Sequence of chain 1.C:
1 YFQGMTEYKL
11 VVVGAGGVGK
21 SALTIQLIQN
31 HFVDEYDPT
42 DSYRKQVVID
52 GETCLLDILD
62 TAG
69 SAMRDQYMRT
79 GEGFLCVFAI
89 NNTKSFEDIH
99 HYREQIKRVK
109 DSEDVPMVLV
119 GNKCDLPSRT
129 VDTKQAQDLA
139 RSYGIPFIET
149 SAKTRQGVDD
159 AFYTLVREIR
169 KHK

The small molecule below binds the protein below.
Small molecule (SMILES): Nc1nc2c(ncn2[C@@H]2O[C@H](CO[P](=O)(O)O[P](=O)(O)NP(=O)(O)O)[C@@H](O)[C@H]2O)c(=O)[nH]1

Binding-site contacts:
Ligand atom O1A contacts residue SER21 of chain 1.C at 3.1 Å (h-bond).
Ligand atom O2G contacts residue GLY16 of chain 1.C at 3.3 Å.
Ligand atom O1A contacts residue ALA22 of chain 1.C at 2.8 Å (h-bond).
Ligand atom O6 contacts residue ASP123 of chain 1.C at 3.3 Å (salt-bridge).
Ligand atom N7 contacts residue ASN120 of chain 1.C at 2.8 Å (h-bond).
Ligand atom C6 contacts residue ASP123 of chain 1.C at 3.4 Å.
Ligand atom O2B contacts residue GLY19 of chain 1.C at 3.0 Å (h-bond).
Ligand atom N2 contacts residue ASP123 of chain 1.C at 3.1 Å (salt-bridge).
Ligand atom O1G contacts residue THR39 of chain 1.C at 3.2 Å (h-bond).
Ligand atom N7 contacts residue ALA150 of chain 1.C at 3.5 Å.
Ligand atom O3G contacts residue THR39 of chain 1.C at 3.5 Å (h-bond).
Ligand atom O1G contacts residue THR62 of chain 1.C at 3.5 Å (h-bond).
Ligand atom O1B contacts residue MG1 of chain 1.M at 2.1 Å.
Ligand atom O1A contacts residue GLY19 of chain 1.C at 3.1 Å.
Ligand atom O4' contacts residue LYS121 of chain 1.C at 3.0 Å (salt-bridge).
Ligand atom O1B contacts residue SER21 of chain 1.C at 3.0 Å (h-bond).
Ligand atom O2' contacts residue ASP34 of chain 1.C at 3.2 Å (salt-bridge).
Ligand atom O3G contacts residue PRO38 of chain 1.C at 3.3 Å.
Ligand atom PG contacts residue MG1 of chain 1.M at 3.4 Å.
Ligand atom O2B contacts residue LYS20 of chain 1.C at 2.9 Å (salt-bridge).
Ligand atom N3B contacts residue TYR36 of chain 1.C at 3.4 Å.
Ligand atom O6 contacts residue ALA150 of chain 1.C at 2.9 Å (h-bond).
Ligand atom O2' contacts residue PHE32 of chain 1.C at 3.2 Å.
Ligand atom C5 contacts residue ASN120 of chain 1.C at 3.5 Å.
Ligand atom O2G contacts residue LYS20 of chain 1.C at 2.8 Å (salt-bridge).
Ligand atom N3B contacts residue GLY17 of chain 1.C at 3.2 Å (h-bond).
Ligand atom O6 contacts residue LYS121 of chain 1.C at 3.2 Å.
Ligand atom C8 contacts residue ALA22 of chain 1.C at 3.5 Å (hydrophobic).
Ligand atom O2' contacts residue VAL33 of chain 1.C at 3.0 Å (h-bond).
Ligand atom O6 contacts residue ASN120 of chain 1.C at 3.3 Å (h-bond).
Ligand atom O3A contacts residue GLY19 of chain 1.C at 3.3 Å (h-bond).
Ligand atom O3' contacts residue ASP34 of chain 1.C at 3.0 Å (salt-bridge).
Ligand atom O2A contacts residue TYR36 of chain 1.C at 3.5 Å.
Ligand atom O2G contacts residue GLY64 of chain 1.C at 3.0 Å (h-bond).
Ligand atom N1 contacts residue ASP123 of chain 1.C at 2.7 Å (salt-bridge).
Ligand atom C2' contacts residue VAL33 of chain 1.C at 3.5 Å (hydrophobic).
Ligand atom O6 contacts residue SER149 of chain 1.C at 3.2 Å.
Ligand atom O2B contacts residue VAL18 of chain 1.C at 3.5 Å (h-bond).
Ligand atom O1G contacts residue MG1 of chain 1.M at 2.0 Å.
Ligand atom PB contacts residue MG1 of chain 1.M at 3.3 Å.